Sequence of chain 1.D:
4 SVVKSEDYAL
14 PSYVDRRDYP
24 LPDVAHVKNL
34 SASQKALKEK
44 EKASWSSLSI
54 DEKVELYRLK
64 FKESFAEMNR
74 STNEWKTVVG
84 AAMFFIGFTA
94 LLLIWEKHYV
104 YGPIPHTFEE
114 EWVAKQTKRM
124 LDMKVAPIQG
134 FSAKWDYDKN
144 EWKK

A small-molecule ligand and the protein it binds are described below.
Small molecule (SMILES): CCCCCCCCCCO[C@@H]1O[C@H](CO)[C@@H](O[C@H]2O[C@H](CO)[C@@H](O)[C@H](O)[C@H]2O)[C@H](O)[C@H]1O

Sequence of chain 1.M:
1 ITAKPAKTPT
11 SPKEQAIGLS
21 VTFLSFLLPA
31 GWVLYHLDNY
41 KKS

Binding-site contacts:
Ligand atom O5 contacts residue TRP98 of chain 1.D at 3.7 Å.
Ligand atom C34 contacts residue LEU27 of chain 1.M at 4.0 Å (hydrophobic).
Ligand atom C18 contacts residue TRP98 of chain 1.D at 4.0 Å (hydrophobic).
Ligand atom C57 contacts residue TRP98 of chain 1.D at 3.6 Å (hydrophobic).
Ligand atom C6 contacts residue TRP98 of chain 1.D at 3.7 Å (hydrophobic).
Ligand atom C28 contacts residue GLY31 of chain 1.M at 3.9 Å.
Ligand atom C9 contacts residue TYR35 of chain 1.M at 3.7 Å (hydrophobic).
Ligand atom O16 contacts residue TRP98 of chain 1.D at 3.6 Å.
Ligand atom C25 contacts residue TRP98 of chain 1.D at 4.0 Å (hydrophobic).
Ligand atom O16 contacts residue LEU27 of chain 1.M at 4.0 Å.
Ligand atom C2 contacts residue TRP32 of chain 1.M at 3.9 Å (hydrophobic).
Ligand atom O61 contacts residue TRP98 of chain 1.D at 3.2 Å (h-bond).
Ligand atom C18 contacts residue LEU28 of chain 1.M at 3.7 Å (hydrophobic).
Ligand atom C19 contacts residue LEU27 of chain 1.M at 3.4 Å (hydrophobic).
Ligand atom O16 contacts residue GLY31 of chain 1.M at 3.6 Å.
Ligand atom C31 contacts residue TRP98 of chain 1.D at 3.6 Å (hydrophobic).
Ligand atom C10 contacts residue TYR35 of chain 1.M at 3.9 Å (hydrophobic).
Ligand atom O1 contacts residue TYR35 of chain 1.M at 3.3 Å.
Ligand atom C19 contacts residue LEU28 of chain 1.M at 4.0 Å (hydrophobic).
Ligand atom C11 contacts residue TYR35 of chain 1.M at 4.0 Å (hydrophobic).
Ligand atom O16 contacts residue LEU28 of chain 1.M at 3.9 Å.
Ligand atom C4 contacts residue TRP98 of chain 1.D at 4.0 Å (hydrophobic).
Ligand atom C3 contacts residue TYR35 of chain 1.M at 3.9 Å (hydrophobic).
Ligand atom C6 contacts residue GLY31 of chain 1.M at 4.1 Å.
Ligand atom O49 contacts residue TRP32 of chain 1.M at 3.6 Å (h-bond).
Ligand atom C28 contacts residue LEU27 of chain 1.M at 3.5 Å (hydrophobic).
Ligand atom C1 contacts residue TRP32 of chain 1.M at 3.3 Å (hydrophobic).
Ligand atom O55 contacts residue TRP32 of chain 1.M at 3.0 Å.
Ligand atom C57 contacts residue TYR35 of chain 1.M at 4.0 Å (hydrophobic).
Ligand atom C37 contacts residue LEU34 of chain 1.M at 4.0 Å (hydrophobic).
Ligand atom C28 contacts residue TRP98 of chain 1.D at 3.8 Å (hydrophobic).
Ligand atom C37 contacts residue ALA30 of chain 1.M at 3.8 Å (hydrophobic).
Ligand atom C43 contacts residue PHE37 of chain 1.L at 3.8 Å (hydrophobic).
Ligand atom C1 contacts residue LEU28 of chain 1.M at 3.7 Å (hydrophobic).
Ligand atom C1 contacts residue GLY31 of chain 1.M at 3.4 Å.
Ligand atom O3 contacts residue HIS36 of chain 1.M at 3.1 Å.
Ligand atom C22 contacts residue TRP98 of chain 1.D at 3.6 Å (hydrophobic).
Ligand atom C40 contacts residue ALA30 of chain 1.M at 4.0 Å (hydrophobic).
Ligand atom O49 contacts residue LEU28 of chain 1.M at 3.0 Å (h-bond).
Ligand atom O6 contacts residue TYR35 of chain 1.M at 3.1 Å (h-bond).

Sequence of chain 1.A:
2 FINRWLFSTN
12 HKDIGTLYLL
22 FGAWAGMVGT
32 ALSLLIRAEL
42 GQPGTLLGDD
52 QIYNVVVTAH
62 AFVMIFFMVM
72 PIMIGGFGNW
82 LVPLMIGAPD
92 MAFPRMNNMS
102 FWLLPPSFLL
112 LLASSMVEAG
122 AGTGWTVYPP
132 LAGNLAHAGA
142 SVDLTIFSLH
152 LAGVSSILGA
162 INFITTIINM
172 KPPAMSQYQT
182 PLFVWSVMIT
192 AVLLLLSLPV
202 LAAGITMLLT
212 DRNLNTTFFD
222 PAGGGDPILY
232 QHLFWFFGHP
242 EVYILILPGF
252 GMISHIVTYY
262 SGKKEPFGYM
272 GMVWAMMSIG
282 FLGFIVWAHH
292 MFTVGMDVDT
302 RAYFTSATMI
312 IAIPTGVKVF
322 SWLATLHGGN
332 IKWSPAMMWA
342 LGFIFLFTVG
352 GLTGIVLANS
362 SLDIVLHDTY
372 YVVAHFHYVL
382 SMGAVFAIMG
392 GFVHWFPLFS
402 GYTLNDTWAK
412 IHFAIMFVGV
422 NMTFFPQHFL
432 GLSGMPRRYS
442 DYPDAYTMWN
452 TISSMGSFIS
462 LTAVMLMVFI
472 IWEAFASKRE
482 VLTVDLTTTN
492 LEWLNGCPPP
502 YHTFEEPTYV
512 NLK

Sequence of chain 1.L:
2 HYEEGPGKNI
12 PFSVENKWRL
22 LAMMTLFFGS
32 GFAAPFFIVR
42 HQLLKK